Binding-site contacts:
Ligand atom O3 contacts residue GLN202 of chain 1.G at 2.8 Å (h-bond).
Ligand atom N2 contacts residue SER192 of chain 1.G at 4.4 Å.
Ligand atom C1 contacts residue ASN190 of chain 1.G at 1.4 Å.
Ligand atom N2 contacts residue ASN190 of chain 1.G at 3.0 Å (h-bond).
Ligand atom C3 contacts residue GLN202 of chain 1.G at 4.0 Å.
Ligand atom O7 contacts residue VAL200 of chain 1.G at 3.1 Å (h-bond).
Ligand atom O3 contacts residue VAL200 of chain 1.G at 4.4 Å.
Ligand atom C7 contacts residue GLN202 of chain 1.G at 3.1 Å.
Ligand atom C6 contacts residue ASN193 of chain 1.G at 4.1 Å.
Ligand atom C1 contacts residue ASN193 of chain 1.G at 3.5 Å.
Ligand atom C2 contacts residue ASN190 of chain 1.G at 2.4 Å.
Ligand atom O4 contacts residue GLN205 of chain 1.G at 2.6 Å (h-bond).
Ligand atom N2 contacts residue GLN202 of chain 1.G at 3.6 Å.
Ligand atom C2 contacts residue GLN202 of chain 1.G at 4.1 Å.
Ligand atom C7 contacts residue ALA199 of chain 1.G at 4.3 Å (hydrophobic).
Ligand atom O7 contacts residue GLN202 of chain 1.G at 3.2 Å (h-bond).
Ligand atom O5 contacts residue LEU197 of chain 1.G at 3.9 Å.
Ligand atom C6 contacts residue GLN205 of chain 1.G at 4.0 Å.
Ligand atom O3 contacts residue GLN205 of chain 1.G at 4.1 Å.
Ligand atom O6 contacts residue LEU195 of chain 1.G at 4.3 Å.
Ligand atom O7 contacts residue ASN190 of chain 1.G at 3.5 Å (h-bond).
Ligand atom C3 contacts residue GLN205 of chain 1.G at 3.5 Å.
Ligand atom C5 contacts residue GLN205 of chain 1.G at 3.5 Å.
Ligand atom C6 contacts residue GLN205 of chain 1.G at 4.1 Å.
Ligand atom C7 contacts residue ASN190 of chain 1.G at 3.6 Å.
Ligand atom C4 contacts residue GLN205 of chain 1.G at 3.3 Å.
Ligand atom C7 contacts residue VAL200 of chain 1.G at 4.2 Å (hydrophobic).
Ligand atom O5 contacts residue ASN193 of chain 1.G at 3.2 Å (h-bond).
Ligand atom O6 contacts residue LEU197 of chain 1.G at 3.6 Å.
Ligand atom C8 contacts residue VAL200 of chain 1.G at 4.1 Å (hydrophobic).
Ligand atom C3 contacts residue ASN190 of chain 1.G at 3.8 Å.
Ligand atom C5 contacts residue ASN193 of chain 1.G at 3.7 Å.
Ligand atom C2 contacts residue GLN205 of chain 1.G at 4.5 Å.
Ligand atom O7 contacts residue ALA199 of chain 1.G at 3.5 Å.
Ligand atom O5 contacts residue ASN190 of chain 1.G at 2.3 Å (h-bond).
Ligand atom C5 contacts residue ASN190 of chain 1.G at 3.6 Å.
Ligand atom C8 contacts residue GLN202 of chain 1.G at 3.2 Å.
Ligand atom C4 contacts residue ASN190 of chain 1.G at 4.1 Å.
Ligand atom O6 contacts residue GLN202 of chain 1.G at 3.9 Å.
Ligand atom C8 contacts residue ALA199 of chain 1.G at 4.2 Å (hydrophobic).

The small molecule below binds the protein below.
Small molecule (SMILES): CC(=O)N[C@H]1[C@H](O[C@H]2[C@H](O)[C@@H](NC(C)=O)CO[C@@H]2CO)O[C@H](CO)[C@@H](O[C@@H]2O[C@H](CO[C@H]3O[C@H](CO)[C@@H](O)[C@H](O)[C@@H]3O)[C@@H](O)[C@H](O[C@H]3O[C@H](CO)[C@@H](O)[C@H](O)[C@@H]3O[C@H]3O[C@H](CO)[C@@H](O)[C@H](O)[C@@H]3O)[C@@H]2O)[C@@H]1O

Sequence of chain 1.G:
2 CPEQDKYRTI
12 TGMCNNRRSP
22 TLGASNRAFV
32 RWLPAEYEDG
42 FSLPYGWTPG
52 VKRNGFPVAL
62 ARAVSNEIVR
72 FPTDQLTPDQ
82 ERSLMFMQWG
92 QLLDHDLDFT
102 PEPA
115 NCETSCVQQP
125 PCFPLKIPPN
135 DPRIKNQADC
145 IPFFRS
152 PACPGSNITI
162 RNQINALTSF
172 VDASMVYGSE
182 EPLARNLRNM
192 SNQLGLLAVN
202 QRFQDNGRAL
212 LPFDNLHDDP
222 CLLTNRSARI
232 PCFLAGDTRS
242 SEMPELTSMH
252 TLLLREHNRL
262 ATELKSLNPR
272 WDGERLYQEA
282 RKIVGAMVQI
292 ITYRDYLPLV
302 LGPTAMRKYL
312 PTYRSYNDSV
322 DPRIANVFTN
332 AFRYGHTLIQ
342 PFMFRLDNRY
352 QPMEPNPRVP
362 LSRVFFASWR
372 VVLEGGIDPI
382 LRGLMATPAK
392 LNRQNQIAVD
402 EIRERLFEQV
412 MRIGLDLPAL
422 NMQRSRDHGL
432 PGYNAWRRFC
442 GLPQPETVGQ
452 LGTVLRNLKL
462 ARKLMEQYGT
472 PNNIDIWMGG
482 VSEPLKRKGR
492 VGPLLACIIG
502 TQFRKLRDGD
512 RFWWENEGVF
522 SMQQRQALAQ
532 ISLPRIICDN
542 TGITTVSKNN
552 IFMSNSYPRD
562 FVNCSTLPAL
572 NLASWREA